The small molecule below binds the protein below.
Small molecule (SMILES): CC(=O)N[C@@H]1[C@@H](O)[C@H](O)[C@@H](CO)O[C@H]1O

Sequence of chain 1.U:
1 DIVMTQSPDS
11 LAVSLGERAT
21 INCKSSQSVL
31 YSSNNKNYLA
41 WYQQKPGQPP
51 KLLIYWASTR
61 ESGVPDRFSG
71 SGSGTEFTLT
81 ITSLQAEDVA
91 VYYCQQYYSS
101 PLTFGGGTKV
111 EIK

Sequence of chain 1.D:
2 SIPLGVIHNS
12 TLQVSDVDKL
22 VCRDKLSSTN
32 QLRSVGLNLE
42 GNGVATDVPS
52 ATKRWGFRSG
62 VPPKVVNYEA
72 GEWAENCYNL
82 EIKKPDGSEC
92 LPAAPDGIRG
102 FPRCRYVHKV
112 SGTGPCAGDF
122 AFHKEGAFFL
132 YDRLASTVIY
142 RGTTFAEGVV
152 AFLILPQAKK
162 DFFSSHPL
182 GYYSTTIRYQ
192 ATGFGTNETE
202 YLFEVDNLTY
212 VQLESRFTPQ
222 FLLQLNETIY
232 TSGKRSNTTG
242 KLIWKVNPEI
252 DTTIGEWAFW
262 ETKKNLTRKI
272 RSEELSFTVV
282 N

Binding-site contacts:
Ligand atom C5 contacts residue ASN208 of chain 1.D at 3.7 Å.
Ligand atom C8 contacts residue ASN208 of chain 1.D at 4.3 Å.
Ligand atom C2 contacts residue ASN208 of chain 1.D at 2.4 Å.
Ligand atom C7 contacts residue ASN208 of chain 1.D at 3.0 Å.
Ligand atom C3 contacts residue ASN208 of chain 1.D at 3.8 Å.
Ligand atom C4 contacts residue ASN208 of chain 1.D at 4.2 Å.
Ligand atom O6 contacts residue ASN208 of chain 1.D at 4.2 Å.
Ligand atom O7 contacts residue ASN208 of chain 1.D at 2.7 Å (h-bond).
Ligand atom C1 contacts residue ASN208 of chain 1.D at 1.4 Å.
Ligand atom O5 contacts residue ASN208 of chain 1.D at 2.4 Å (h-bond).
Ligand atom O7 contacts residue THR59 of chain 1.U at 4.1 Å.
Ligand atom N2 contacts residue ASN208 of chain 1.D at 2.9 Å (h-bond).